Sequence of chain 1.B:
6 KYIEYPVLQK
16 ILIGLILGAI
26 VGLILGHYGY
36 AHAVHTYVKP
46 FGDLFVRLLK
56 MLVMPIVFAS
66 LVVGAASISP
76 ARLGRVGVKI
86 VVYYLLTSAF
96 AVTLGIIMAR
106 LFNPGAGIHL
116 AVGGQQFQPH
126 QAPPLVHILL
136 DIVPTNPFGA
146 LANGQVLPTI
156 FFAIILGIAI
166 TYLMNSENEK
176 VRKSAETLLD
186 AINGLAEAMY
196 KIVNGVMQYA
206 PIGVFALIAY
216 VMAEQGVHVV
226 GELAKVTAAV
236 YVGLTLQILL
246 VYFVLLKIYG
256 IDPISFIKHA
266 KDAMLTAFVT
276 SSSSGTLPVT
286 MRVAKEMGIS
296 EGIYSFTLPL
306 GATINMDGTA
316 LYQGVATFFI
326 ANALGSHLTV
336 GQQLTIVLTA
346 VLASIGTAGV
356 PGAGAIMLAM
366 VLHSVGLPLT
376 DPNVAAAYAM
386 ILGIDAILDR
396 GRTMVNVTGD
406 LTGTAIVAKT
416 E

Binding-site contacts:
Ligand atom OD1 contacts residue GLY359 of chain 1.B at 3.0 Å.
Ligand atom OD2 contacts residue GLY359 of chain 1.B at 2.5 Å (h-bond).
Ligand atom OXT contacts residue VAL355 of chain 1.B at 3.0 Å (h-bond).
Ligand atom N contacts residue PRO356 of chain 1.B at 3.8 Å.
Ligand atom N contacts residue SER276 of chain 1.B at 3.4 Å (h-bond).
Ligand atom CA contacts residue ASN401 of chain 1.B at 3.9 Å.
Ligand atom C contacts residue VAL355 of chain 1.B at 3.7 Å (hydrophobic).
Ligand atom OXT contacts residue SER277 of chain 1.B at 3.4 Å.
Ligand atom C contacts residue ASN401 of chain 1.B at 3.8 Å.
Ligand atom N contacts residue ASP394 of chain 1.B at 2.5 Å (salt-bridge).
Ligand atom OD2 contacts residue ALA358 of chain 1.B at 3.3 Å.
Ligand atom CG contacts residue ALA358 of chain 1.B at 4.0 Å (hydrophobic).
Ligand atom OXT contacts residue SER276 of chain 1.B at 3.5 Å (h-bond).
Ligand atom C contacts residue THR398 of chain 1.B at 3.4 Å.
Ligand atom C contacts residue SER278 of chain 1.B at 3.6 Å.
Ligand atom OD1 contacts residue ARG397 of chain 1.B at 3.3 Å.
Ligand atom C contacts residue GLY354 of chain 1.B at 3.8 Å.
Ligand atom CG contacts residue GLY359 of chain 1.B at 3.1 Å.
Ligand atom C contacts residue MET311 of chain 1.B at 4.0 Å (hydrophobic).
Ligand atom OD2 contacts residue GLY357 of chain 1.B at 3.4 Å.
Ligand atom N contacts residue ARG397 of chain 1.B at 3.8 Å.
Ligand atom CA contacts residue THR398 of chain 1.B at 3.4 Å.
Ligand atom OD2 contacts residue ARG397 of chain 1.B at 3.3 Å (salt-bridge).
Ligand atom OXT contacts residue THR398 of chain 1.B at 3.5 Å.
Ligand atom N contacts residue VAL355 of chain 1.B at 3.2 Å (h-bond).
Ligand atom O contacts residue THR398 of chain 1.B at 3.4 Å.
Ligand atom CB contacts residue VAL355 of chain 1.B at 3.5 Å (hydrophobic).
Ligand atom OD2 contacts residue PRO356 of chain 1.B at 2.9 Å (h-bond).
Ligand atom OXT contacts residue GLY354 of chain 1.B at 3.4 Å.
Ligand atom CA contacts residue VAL355 of chain 1.B at 3.6 Å (hydrophobic).
Ligand atom CG contacts residue ARG397 of chain 1.B at 3.5 Å.
Ligand atom OXT contacts residue SER278 of chain 1.B at 3.0 Å (h-bond).
Ligand atom CG contacts residue PRO356 of chain 1.B at 3.8 Å (hydrophobic).
Ligand atom CB contacts residue GLY354 of chain 1.B at 3.5 Å.
Ligand atom N contacts residue THR398 of chain 1.B at 2.7 Å (h-bond).
Ligand atom OD1 contacts residue THR314 of chain 1.B at 3.5 Å (h-bond).
Ligand atom O contacts residue MET311 of chain 1.B at 3.6 Å.
Ligand atom CA contacts residue ASP394 of chain 1.B at 3.9 Å.
Ligand atom O contacts residue SER278 of chain 1.B at 2.9 Å (h-bond).
Ligand atom O contacts residue ASN401 of chain 1.B at 3.0 Å (h-bond).

A protein and the small-molecule ligand that binds it are described below.
Small molecule (SMILES): N[C@@H](CC(=O)O)C(=O)O